Sequence of chain 1.A:
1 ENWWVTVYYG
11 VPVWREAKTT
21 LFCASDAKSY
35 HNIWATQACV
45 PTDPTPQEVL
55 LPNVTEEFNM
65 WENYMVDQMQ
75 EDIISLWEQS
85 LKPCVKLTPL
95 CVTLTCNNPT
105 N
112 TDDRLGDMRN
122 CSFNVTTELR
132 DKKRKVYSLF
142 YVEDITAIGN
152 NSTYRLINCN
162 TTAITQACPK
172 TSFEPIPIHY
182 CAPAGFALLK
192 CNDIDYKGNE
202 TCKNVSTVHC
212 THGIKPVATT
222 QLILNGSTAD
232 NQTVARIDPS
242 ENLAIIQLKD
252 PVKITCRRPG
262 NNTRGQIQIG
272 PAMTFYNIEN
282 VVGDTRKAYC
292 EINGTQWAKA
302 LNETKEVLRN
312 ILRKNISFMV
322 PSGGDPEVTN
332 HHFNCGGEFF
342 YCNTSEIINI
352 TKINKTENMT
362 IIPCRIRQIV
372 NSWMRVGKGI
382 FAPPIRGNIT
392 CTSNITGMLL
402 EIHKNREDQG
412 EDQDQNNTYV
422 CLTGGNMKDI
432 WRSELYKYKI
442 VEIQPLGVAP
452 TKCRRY

Binding-site contacts:
Ligand atom O6 contacts residue THR154 of chain 1.A at 4.1 Å.
Ligand atom C3 contacts residue ASN152 of chain 1.A at 3.8 Å.
Ligand atom C7 contacts residue ASN152 of chain 1.A at 3.9 Å.
Ligand atom N2 contacts residue ASN152 of chain 1.A at 2.9 Å (h-bond).
Ligand atom C5 contacts residue ASN152 of chain 1.A at 3.7 Å.
Ligand atom C4 contacts residue ASN152 of chain 1.A at 4.3 Å.
Ligand atom C1 contacts residue ASN152 of chain 1.A at 1.4 Å.
Ligand atom O6 contacts residue ASN152 of chain 1.A at 4.4 Å.
Ligand atom C2 contacts residue ASN152 of chain 1.A at 2.5 Å.
Ligand atom O7 contacts residue ASN152 of chain 1.A at 4.4 Å.
Ligand atom O5 contacts residue ASN152 of chain 1.A at 2.4 Å (h-bond).

A small-molecule ligand and the protein it binds are described below.
Small molecule (SMILES): CC(=O)N[C@@H]1[C@@H](O)[C@H](O)[C@@H](CO)O[C@H]1O